Binding-site contacts:
Ligand atom CA contacts residue ILE37 of chain 1.CB at 3.6 Å (hydrophobic).
Ligand atom CE contacts residue ASP46 of chain 1.GB at 3.1 Å.
Ligand atom O contacts residue ILE37 of chain 1.CB at 3.8 Å.
Ligand atom C contacts residue ILE37 of chain 1.CB at 4.0 Å (hydrophobic).
Ligand atom CG contacts residue THR35 of chain 1.CB at 3.8 Å.
Ligand atom O contacts residue THR58 of chain 1.GB at 3.4 Å.
Ligand atom CA contacts residue THR35 of chain 1.CB at 3.3 Å.
Ligand atom N contacts residue ILE37 of chain 1.CB at 3.4 Å (h-bond).
Ligand atom CB contacts residue THR35 of chain 1.CB at 3.8 Å.
Ligand atom O contacts residue ALA39 of chain 1.CB at 3.6 Å (h-bond).
Ligand atom SD contacts residue THR38 of chain 1.CB at 4.0 Å.
Ligand atom O contacts residue MET43 of chain 1.CB at 3.8 Å.
Ligand atom CD2 contacts residue THR35 of chain 1.CB at 3.7 Å.
Ligand atom CG contacts residue LEU49 of chain 1.CB at 4.0 Å (hydrophobic).
Ligand atom CE contacts residue ARG48 of chain 1.GB at 3.7 Å.
Ligand atom O contacts residue THR38 of chain 1.CB at 3.5 Å.
Ligand atom N contacts residue THR35 of chain 1.CB at 2.7 Å (h-bond).
Ligand atom CE2 contacts residue VAL55 of chain 1.CB at 3.7 Å (hydrophobic).
Ligand atom O contacts residue ILE37 of chain 1.CB at 3.3 Å (h-bond).
Ligand atom CA contacts residue THR35 of chain 1.CB at 3.7 Å.
Ligand atom O contacts residue ALA36 of chain 1.CB at 3.2 Å.
Ligand atom N contacts residue ASP46 of chain 1.GB at 3.6 Å.
Ligand atom CG contacts residue PRO40 of chain 1.CB at 3.5 Å (hydrophobic).
Ligand atom CG contacts residue ALA39 of chain 1.CB at 3.7 Å (hydrophobic).
Ligand atom C contacts residue THR35 of chain 1.CB at 3.5 Å.
Ligand atom O contacts residue THR35 of chain 1.CB at 3.9 Å.
Ligand atom CD2 contacts residue VAL34 of chain 1.CB at 3.7 Å (hydrophobic).
Ligand atom CB contacts residue PRO40 of chain 1.CB at 4.0 Å (hydrophobic).
Ligand atom CB contacts residue THR38 of chain 1.CB at 4.0 Å.
Ligand atom OD1 contacts residue MET43 of chain 1.CB at 3.3 Å (h-bond).
Ligand atom CA contacts residue ASP46 of chain 1.GB at 3.8 Å.
Ligand atom CB contacts residue LEU49 of chain 1.CB at 3.4 Å (hydrophobic).
Ligand atom CZ contacts residue VAL55 of chain 1.CB at 3.8 Å (hydrophobic).
Ligand atom OD2 contacts residue ALA39 of chain 1.CB at 2.9 Å (h-bond).
Ligand atom OG contacts residue THR38 of chain 1.CB at 3.4 Å (h-bond).
Ligand atom CB contacts residue ALA39 of chain 1.CB at 3.8 Å (hydrophobic).
Ligand atom OD2 contacts residue MET43 of chain 1.CB at 3.0 Å (h-bond).
Ligand atom CG contacts residue THR35 of chain 1.CB at 4.0 Å.
Ligand atom OE1 contacts residue LYS47 of chain 1.CB at 3.1 Å.
Ligand atom CG contacts residue MET43 of chain 1.CB at 3.5 Å (hydrophobic).

A small-molecule ligand and the protein it binds are described below.
Small molecule (SMILES): CSCC[C@H](NC(=O)CNC(=O)[C@@H]1CCCN1)C(=O)N[C@@H](CCSC)C(=O)N[C@@H](CC(=O)O)C(=O)N[C@@H](CO)C(=O)N[C@@H](CCC(N)=O)C(=O)N[C@@H](CCC(=O)O)C(=O)N[C@@H](Cc1ccccc1)C(=O)N[C@H](C=O)CO

Sequence of chain 1.CB:
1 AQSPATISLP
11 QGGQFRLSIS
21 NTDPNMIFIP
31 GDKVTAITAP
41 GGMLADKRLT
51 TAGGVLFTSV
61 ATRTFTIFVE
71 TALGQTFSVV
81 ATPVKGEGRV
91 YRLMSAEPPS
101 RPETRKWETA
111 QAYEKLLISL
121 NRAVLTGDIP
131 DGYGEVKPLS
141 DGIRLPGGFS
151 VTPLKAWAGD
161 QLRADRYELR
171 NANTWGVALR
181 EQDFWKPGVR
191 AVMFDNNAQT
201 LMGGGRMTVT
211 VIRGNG

Sequence of chain 1.GB:
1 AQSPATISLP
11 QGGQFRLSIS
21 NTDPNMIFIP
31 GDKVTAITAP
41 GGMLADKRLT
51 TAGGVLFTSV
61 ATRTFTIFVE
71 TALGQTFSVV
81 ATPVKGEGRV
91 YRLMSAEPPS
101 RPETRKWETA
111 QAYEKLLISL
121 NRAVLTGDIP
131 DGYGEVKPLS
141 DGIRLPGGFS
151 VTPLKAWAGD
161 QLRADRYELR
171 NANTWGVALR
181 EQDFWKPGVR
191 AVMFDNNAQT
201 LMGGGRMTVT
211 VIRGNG